Sequence of chain 2.D:
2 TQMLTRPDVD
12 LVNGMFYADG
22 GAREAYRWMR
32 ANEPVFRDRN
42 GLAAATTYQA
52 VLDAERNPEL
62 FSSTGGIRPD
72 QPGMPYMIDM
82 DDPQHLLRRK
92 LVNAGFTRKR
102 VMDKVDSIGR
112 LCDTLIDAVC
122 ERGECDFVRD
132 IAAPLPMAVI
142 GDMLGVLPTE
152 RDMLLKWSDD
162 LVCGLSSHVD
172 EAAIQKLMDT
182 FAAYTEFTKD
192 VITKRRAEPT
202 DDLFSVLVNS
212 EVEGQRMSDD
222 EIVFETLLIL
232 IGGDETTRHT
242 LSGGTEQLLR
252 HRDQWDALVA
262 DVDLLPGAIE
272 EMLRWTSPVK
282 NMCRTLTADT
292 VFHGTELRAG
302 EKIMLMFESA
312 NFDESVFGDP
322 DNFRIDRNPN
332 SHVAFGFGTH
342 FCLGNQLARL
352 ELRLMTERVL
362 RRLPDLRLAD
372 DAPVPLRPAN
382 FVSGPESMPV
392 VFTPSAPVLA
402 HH

A protein and the small-molecule ligand that binds it are described below.
Small molecule (SMILES): OC[C@H]1O[C@H]2O[C@H]3[C@H](O)[C@@H](O)[C@@H](O[C@H]4[C@H](O)[C@@H](O)[C@@H](O[C@H]5[C@H](O)[C@@H](O)[C@@H](O[C@H]6[C@H](O)[C@@H](O)[C@@H](O[C@H]7[C@H](O)[C@@H](O)[C@@H](O[C@H]8[C@H](O)[C@@H](O)[C@@H](O[C@H]1[C@H](O)[C@H]2O)O[C@@H]8CO)O[C@@H]7CO)O[C@@H]6CO)O[C@@H]5CO)O[C@@H]4CO)O[C@@H]3CO

Binding-site contacts:
Ligand atom C1 contacts residue ASP221 of chain 2.D at 3.6 Å.
Ligand atom C5 contacts residue MET179 of chain 2.D at 4.4 Å (hydrophobic).
Ligand atom C5 contacts residue ASP221 of chain 2.D at 4.1 Å.
Ligand atom O4 contacts residue ASP221 of chain 2.D at 2.8 Å (salt-bridge).
Ligand atom C6 contacts residue THR186 of chain 2.D at 4.0 Å.
Ligand atom O6 contacts residue PHE225 of chain 2.D at 3.8 Å.
Ligand atom C2 contacts residue ASP221 of chain 2.D at 4.2 Å.
Ligand atom O6 contacts residue MET179 of chain 2.D at 3.5 Å (h-bond).
Ligand atom C6 contacts residue LYS190 of chain 2.D at 4.4 Å.
Ligand atom O6 contacts residue PHE182 of chain 2.D at 3.9 Å.
Ligand atom O5 contacts residue LYS190 of chain 2.D at 3.5 Å (salt-bridge).
Ligand atom O6 contacts residue ALA183 of chain 2.D at 4.0 Å.
Ligand atom C5 contacts residue LYS190 of chain 2.D at 3.6 Å.
Ligand atom C6 contacts residue MET179 of chain 2.D at 3.7 Å (hydrophobic).
Ligand atom C3 contacts residue LYS190 of chain 2.D at 4.4 Å.
Ligand atom O2 contacts residue ASP221 of chain 2.D at 3.7 Å.
Ligand atom O6 contacts residue THR186 of chain 2.D at 4.2 Å.
Ligand atom O6 contacts residue ASP221 of chain 2.D at 3.5 Å (salt-bridge).
Ligand atom C4 contacts residue ASP221 of chain 2.D at 4.0 Å.
Ligand atom C6 contacts residue PHE225 of chain 2.D at 4.0 Å (hydrophobic).
Ligand atom O6 contacts residue LYS190 of chain 2.D at 4.2 Å.
Ligand atom C6 contacts residue PHE182 of chain 2.D at 3.9 Å (hydrophobic).
Ligand atom O5 contacts residue ASP221 of chain 2.D at 3.3 Å (salt-bridge).
Ligand atom C6 contacts residue ASP221 of chain 2.D at 3.3 Å.